This small molecule binds to this protein.
Small molecule (SMILES): CC(=O)N[C@H]1[C@H](O[C@H]2[C@H](O)[C@@H](NC(C)=O)CO[C@@H]2CO)O[C@H](CO)[C@@H](O[C@@H]2O[C@H](CO[C@H]3O[C@H](CO)[C@@H](O)[C@H](O)[C@@H]3O)[C@@H](O)[C@H](O[C@H]3O[C@H](CO)[C@@H](O)[C@H](O)[C@@H]3O)[C@@H]2O)[C@@H]1O

Sequence of chain 1.B:
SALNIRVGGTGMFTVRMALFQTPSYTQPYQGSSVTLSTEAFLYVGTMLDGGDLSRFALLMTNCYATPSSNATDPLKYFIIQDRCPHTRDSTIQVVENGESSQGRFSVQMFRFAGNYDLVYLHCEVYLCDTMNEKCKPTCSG

Sequence of chain 1.A:
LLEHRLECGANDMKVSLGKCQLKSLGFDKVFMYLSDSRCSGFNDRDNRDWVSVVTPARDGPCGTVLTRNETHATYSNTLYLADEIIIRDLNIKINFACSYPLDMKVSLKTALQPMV

Binding-site contacts:
Ligand atom C4 contacts residue ASN396 of chain 1.A at 4.2 Å.
Ligand atom O5 contacts residue HIS399 of chain 1.A at 4.2 Å.
Ligand atom O6 contacts residue THR401 of chain 1.A at 4.1 Å.
Ligand atom C6 contacts residue THR401 of chain 1.A at 3.7 Å.
Ligand atom C7 contacts residue ASN396 of chain 1.A at 3.2 Å.
Ligand atom C3 contacts residue ASN396 of chain 1.A at 3.7 Å.
Ligand atom C7 contacts residue HIS399 of chain 1.A at 4.1 Å.
Ligand atom N2 contacts residue THR398 of chain 1.A at 4.3 Å.
Ligand atom C5 contacts residue ASN396 of chain 1.A at 3.7 Å.
Ligand atom O5 contacts residue ASN396 of chain 1.A at 2.4 Å (h-bond).
Ligand atom C6 contacts residue HIS399 of chain 1.A at 3.8 Å.
Ligand atom C2 contacts residue ASN396 of chain 1.A at 2.3 Å.
Ligand atom C7 contacts residue SER426 of chain 1.A at 4.3 Å.
Ligand atom C2 contacts residue THR398 of chain 1.A at 4.5 Å.
Ligand atom O7 contacts residue SER426 of chain 1.A at 3.2 Å (h-bond).
Ligand atom O2 contacts residue ARG449 of chain 1.B at 3.1 Å (salt-bridge).
Ligand atom C8 contacts residue ASN396 of chain 1.A at 3.4 Å.
Ligand atom O7 contacts residue HIS399 of chain 1.A at 3.5 Å (h-bond).
Ligand atom C2 contacts residue ARG449 of chain 1.B at 3.8 Å.
Ligand atom C5 contacts residue HIS399 of chain 1.A at 3.8 Å.
Ligand atom C1 contacts residue ASN396 of chain 1.A at 1.4 Å.
Ligand atom N2 contacts residue ASN396 of chain 1.A at 2.7 Å (h-bond).
Ligand atom O7 contacts residue ASN396 of chain 1.A at 4.1 Å.
Ligand atom C1 contacts residue THR398 of chain 1.A at 3.8 Å.
Ligand atom C8 contacts residue HIS399 of chain 1.A at 4.3 Å.